This small molecule binds to this protein.
Small molecule (SMILES): CC(=O)N[C@H]1[C@H](O[C@H]2[C@H](O)[C@@H](NC(C)=O)CO[C@@H]2CO)O[C@H](CO)[C@@H](O[C@@H]2O[C@H](CO)[C@@H](O)[C@H](O)[C@@H]2O)[C@@H]1O

Binding-site contacts:
Ligand atom C6 contacts residue GLU103 of chain 1.C at 3.6 Å.
Ligand atom C8 contacts residue GLU83 of chain 1.C at 3.7 Å.
Ligand atom O3 contacts residue ARG237 of chain 1.C at 3.3 Å (salt-bridge).
Ligand atom C8 contacts residue ASN104 of chain 1.C at 4.4 Å.
Ligand atom O5 contacts residue ASN104 of chain 1.C at 2.4 Å (h-bond).
Ligand atom C1 contacts residue GLU83 of chain 1.C at 4.0 Å.
Ligand atom O6 contacts residue NAG1 of chain 1.R at 3.2 Å (h-bond).
Ligand atom C4 contacts residue ASN104 of chain 1.C at 4.3 Å.
Ligand atom C2 contacts residue ASN104 of chain 1.C at 2.5 Å.
Ligand atom C3 contacts residue ASN104 of chain 1.C at 3.9 Å.
Ligand atom O7 contacts residue ASN81 of chain 1.C at 2.9 Å (h-bond).
Ligand atom C8 contacts residue ASN81 of chain 1.C at 3.6 Å.
Ligand atom C5 contacts residue ASN104 of chain 1.C at 3.8 Å.
Ligand atom C7 contacts residue ASN104 of chain 1.C at 3.2 Å.
Ligand atom O6 contacts residue ASN71 of chain 1.C at 4.1 Å.
Ligand atom C8 contacts residue NAG1 of chain 1.R at 3.7 Å.
Ligand atom C7 contacts residue ASN81 of chain 1.C at 3.5 Å.
Ligand atom C7 contacts residue CYS107 of chain 1.C at 4.3 Å (hydrophobic).
Ligand atom C2 contacts residue ARG237 of chain 1.C at 4.3 Å.
Ligand atom C6 contacts residue NAG1 of chain 1.R at 4.2 Å.
Ligand atom C7 contacts residue SER153 of chain 1.C at 4.4 Å.
Ligand atom N2 contacts residue ASN104 of chain 1.C at 3.0 Å (h-bond).
Ligand atom C8 contacts residue CYS152 of chain 1.C at 4.2 Å (hydrophobic).
Ligand atom C7 contacts residue ARG237 of chain 1.C at 3.9 Å.
Ligand atom O6 contacts residue GLU103 of chain 1.C at 4.4 Å.
Ligand atom O7 contacts residue GLY105 of chain 1.C at 4.2 Å.
Ligand atom C6 contacts residue ARG237 of chain 1.C at 4.1 Å.
Ligand atom C8 contacts residue PRO82 of chain 1.C at 4.0 Å (hydrophobic).
Ligand atom C6 contacts residue ASN104 of chain 1.C at 4.2 Å.
Ligand atom O7 contacts residue ASN104 of chain 1.C at 3.0 Å (h-bond).
Ligand atom O7 contacts residue CYS107 of chain 1.C at 4.0 Å.
Ligand atom C7 contacts residue GLU83 of chain 1.C at 3.9 Å.
Ligand atom C8 contacts residue SER153 of chain 1.C at 3.4 Å.
Ligand atom N2 contacts residue GLU83 of chain 1.C at 3.6 Å.
Ligand atom O7 contacts residue ARG237 of chain 1.C at 3.9 Å.
Ligand atom O6 contacts residue ASN104 of chain 1.C at 4.2 Å.
Ligand atom N2 contacts residue SER153 of chain 1.C at 4.4 Å.
Ligand atom C1 contacts residue ASN104 of chain 1.C at 1.5 Å.
Ligand atom N2 contacts residue ARG237 of chain 1.C at 3.9 Å.
Ligand atom C8 contacts residue CYS107 of chain 1.C at 3.9 Å (hydrophobic).

Sequence of chain 1.C:
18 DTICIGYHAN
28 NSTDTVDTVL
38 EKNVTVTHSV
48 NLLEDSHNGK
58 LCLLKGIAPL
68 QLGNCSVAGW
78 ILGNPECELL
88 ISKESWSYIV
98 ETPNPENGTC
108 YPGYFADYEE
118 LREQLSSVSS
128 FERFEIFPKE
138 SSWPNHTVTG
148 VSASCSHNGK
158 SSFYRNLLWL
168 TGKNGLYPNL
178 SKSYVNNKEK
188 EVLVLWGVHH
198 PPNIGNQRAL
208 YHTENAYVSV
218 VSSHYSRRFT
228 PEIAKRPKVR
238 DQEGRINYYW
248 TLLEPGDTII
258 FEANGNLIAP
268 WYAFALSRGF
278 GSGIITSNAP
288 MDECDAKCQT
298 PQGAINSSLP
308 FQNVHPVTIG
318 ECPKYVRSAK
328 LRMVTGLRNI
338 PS